Sequence of chain 1.H:
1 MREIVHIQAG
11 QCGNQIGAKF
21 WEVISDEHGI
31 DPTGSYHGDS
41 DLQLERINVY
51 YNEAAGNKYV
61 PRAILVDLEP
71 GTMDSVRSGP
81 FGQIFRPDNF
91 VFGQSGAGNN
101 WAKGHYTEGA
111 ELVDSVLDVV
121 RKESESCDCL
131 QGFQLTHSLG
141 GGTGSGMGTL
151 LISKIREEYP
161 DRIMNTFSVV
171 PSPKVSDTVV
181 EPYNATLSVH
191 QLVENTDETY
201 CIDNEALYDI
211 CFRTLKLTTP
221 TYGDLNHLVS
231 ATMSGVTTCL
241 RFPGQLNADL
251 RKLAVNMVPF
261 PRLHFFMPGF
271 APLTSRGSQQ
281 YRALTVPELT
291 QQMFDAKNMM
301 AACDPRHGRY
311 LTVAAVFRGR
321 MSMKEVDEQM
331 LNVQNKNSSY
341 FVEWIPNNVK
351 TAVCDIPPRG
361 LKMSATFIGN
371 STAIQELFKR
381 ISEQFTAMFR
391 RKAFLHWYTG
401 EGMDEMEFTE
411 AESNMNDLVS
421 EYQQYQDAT

Binding-site contacts:
Ligand atom O1B contacts residue MG1 of chain 1.BA at 2.1 Å.
Ligand atom O2B contacts residue THR143 of chain 1.H at 3.2 Å (h-bond).
Ligand atom O6 contacts residue TYR222 of chain 1.H at 3.2 Å.
Ligand atom O1B contacts residue GLN11 of chain 1.H at 3.0 Å (h-bond).
Ligand atom PG contacts residue GLY142 of chain 1.H at 3.4 Å.
Ligand atom O3G contacts residue ASN99 of chain 1.H at 3.3 Å (h-bond).
Ligand atom O1G contacts residue ASN99 of chain 1.H at 3.3 Å.
Ligand atom O1G contacts residue GLY142 of chain 1.H at 3.1 Å (h-bond).
Ligand atom O3B contacts residue GLY142 of chain 1.H at 2.8 Å (h-bond).
Ligand atom O6 contacts residue ASN226 of chain 1.H at 3.2 Å (h-bond).
Ligand atom PG contacts residue GLU254 of chain 1.A at 3.3 Å.
Ligand atom O1A contacts residue GLN11 of chain 1.H at 3.2 Å.
Ligand atom N1 contacts residue TYR222 of chain 1.H at 3.4 Å.
Ligand atom O2A contacts residue CYS12 of chain 1.H at 3.1 Å (h-bond).
Ligand atom O1A contacts residue CYS12 of chain 1.H at 3.0 Å (h-bond).
Ligand atom O6 contacts residue GLN15 of chain 1.H at 3.3 Å (h-bond).
Ligand atom O3B contacts residue MG1 of chain 1.BA at 3.1 Å.
Ligand atom O3G contacts residue GLY98 of chain 1.H at 3.4 Å (h-bond).
Ligand atom PG contacts residue MG1 of chain 1.BA at 3.2 Å.
Ligand atom N1 contacts residue ASN226 of chain 1.H at 3.2 Å (h-bond).
Ligand atom O5' contacts residue GLY141 of chain 1.H at 3.2 Å (h-bond).
Ligand atom O2A contacts residue GLN11 of chain 1.H at 2.7 Å (h-bond).
Ligand atom O2G contacts residue MG1 of chain 1.BA at 2.1 Å.
Ligand atom C6 contacts residue TYR222 of chain 1.H at 3.4 Å (hydrophobic).
Ligand atom O1B contacts residue GLY10 of chain 1.H at 3.2 Å.
Ligand atom C3A contacts residue MG1 of chain 1.BA at 2.5 Å.
Ligand atom O2G contacts residue GLU254 of chain 1.A at 3.1 Å (salt-bridge).
Ligand atom O1B contacts residue THR143 of chain 1.H at 3.3 Å.
Ligand atom O3G contacts residue ALA97 of chain 1.H at 3.3 Å.
Ligand atom O2B contacts residue GLY10 of chain 1.H at 3.3 Å.
Ligand atom PA contacts residue SER138 of chain 1.H at 3.3 Å.
Ligand atom O2' contacts residue ASP177 of chain 1.H at 3.0 Å (salt-bridge).
Ligand atom PB contacts residue MG1 of chain 1.BA at 2.5 Å.
Ligand atom O2B contacts residue GLY144 of chain 1.H at 2.6 Å (h-bond).
Ligand atom O3' contacts residue THR178 of chain 1.H at 3.3 Å (h-bond).
Ligand atom O2A contacts residue SER138 of chain 1.H at 2.6 Å (h-bond).
Ligand atom C3' contacts residue THR178 of chain 1.H at 3.3 Å.
Ligand atom O3B contacts residue THR143 of chain 1.H at 2.8 Å (h-bond).
Ligand atom O1G contacts residue GLU254 of chain 1.A at 2.9 Å (salt-bridge).
Ligand atom O5' contacts residue SER138 of chain 1.H at 3.1 Å (h-bond).

Sequence of chain 1.A:
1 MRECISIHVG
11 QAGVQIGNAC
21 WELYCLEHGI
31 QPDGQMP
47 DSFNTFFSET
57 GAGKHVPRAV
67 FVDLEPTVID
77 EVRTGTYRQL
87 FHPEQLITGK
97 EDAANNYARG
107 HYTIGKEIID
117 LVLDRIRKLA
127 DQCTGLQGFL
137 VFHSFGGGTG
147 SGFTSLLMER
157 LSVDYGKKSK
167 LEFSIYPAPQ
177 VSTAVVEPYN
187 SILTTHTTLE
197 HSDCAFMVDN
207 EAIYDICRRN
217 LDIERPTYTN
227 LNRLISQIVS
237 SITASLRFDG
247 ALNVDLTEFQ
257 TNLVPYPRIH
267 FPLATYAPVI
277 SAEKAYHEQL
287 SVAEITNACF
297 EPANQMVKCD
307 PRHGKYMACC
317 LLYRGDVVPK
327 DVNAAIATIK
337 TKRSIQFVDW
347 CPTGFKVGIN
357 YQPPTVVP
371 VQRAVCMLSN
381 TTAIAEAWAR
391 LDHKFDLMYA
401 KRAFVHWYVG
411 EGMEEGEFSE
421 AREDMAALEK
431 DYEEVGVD

A small-molecule ligand and the protein it binds are described below.
Small molecule (SMILES): Nc1nc2c(ncn2[C@@H]2O[C@H](CO[P](=O)(O)C[P](=O)(O)OP(=O)(O)O)[C@@H](O)[C@H]2O)c(=O)[nH]1